Sequence of chain 4.C:
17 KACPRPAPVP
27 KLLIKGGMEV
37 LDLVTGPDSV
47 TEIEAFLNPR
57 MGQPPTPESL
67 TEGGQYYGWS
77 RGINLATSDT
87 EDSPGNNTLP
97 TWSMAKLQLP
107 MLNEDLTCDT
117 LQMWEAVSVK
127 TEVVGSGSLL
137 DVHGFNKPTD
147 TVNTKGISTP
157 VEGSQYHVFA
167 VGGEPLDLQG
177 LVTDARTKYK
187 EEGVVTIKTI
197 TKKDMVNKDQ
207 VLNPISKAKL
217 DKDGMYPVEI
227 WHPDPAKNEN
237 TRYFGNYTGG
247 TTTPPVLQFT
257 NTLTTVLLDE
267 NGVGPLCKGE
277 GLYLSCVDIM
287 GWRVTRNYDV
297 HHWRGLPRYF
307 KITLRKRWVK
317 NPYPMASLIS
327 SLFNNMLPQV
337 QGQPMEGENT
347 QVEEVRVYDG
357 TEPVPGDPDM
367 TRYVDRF

This protein binds this small molecule.
Small molecule (SMILES): CC(=O)N[C@H]1[C@H]([C@H](O)[C@H](O)CO)O[C@@](O[C@H]2[C@@H](O)[C@@H](CO)O[C@@H](O[C@H]3[C@H](O)[C@@H](O)[C@H](O)O[C@@H]3CO)[C@@H]2O)(C(=O)O)C[C@@H]1O

Sequence of chain 4.B:
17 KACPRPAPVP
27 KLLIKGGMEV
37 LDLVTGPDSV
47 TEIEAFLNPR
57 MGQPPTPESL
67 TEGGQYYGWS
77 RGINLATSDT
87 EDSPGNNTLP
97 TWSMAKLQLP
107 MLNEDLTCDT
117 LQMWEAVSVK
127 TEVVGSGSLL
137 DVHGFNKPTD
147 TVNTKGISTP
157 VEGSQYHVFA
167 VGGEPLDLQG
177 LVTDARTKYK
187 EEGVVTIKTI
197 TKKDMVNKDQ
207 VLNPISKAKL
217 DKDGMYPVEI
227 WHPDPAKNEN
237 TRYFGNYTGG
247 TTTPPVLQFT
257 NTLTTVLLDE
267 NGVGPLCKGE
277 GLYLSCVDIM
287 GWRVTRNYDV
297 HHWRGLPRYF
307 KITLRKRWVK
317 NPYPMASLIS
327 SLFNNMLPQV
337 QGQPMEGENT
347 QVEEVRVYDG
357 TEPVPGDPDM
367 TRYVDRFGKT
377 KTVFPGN

Binding-site contacts:
Ligand atom C5 contacts residue ASN93 of chain 4.B at 4.0 Å.
Ligand atom C2 contacts residue GLY78 of chain 4.B at 3.9 Å.
Ligand atom O4 contacts residue ILE79 of chain 4.B at 3.8 Å.
Ligand atom O1A contacts residue TYR72 of chain 4.B at 3.0 Å.
Ligand atom C1 contacts residue GLY78 of chain 4.B at 4.1 Å.
Ligand atom C3 contacts residue VAL296 of chain 4.B at 3.5 Å (hydrophobic).
Ligand atom O3 contacts residue VAL296 of chain 4.B at 3.9 Å.
Ligand atom C2 contacts residue VAL296 of chain 4.B at 4.3 Å (hydrophobic).
Ligand atom O6 contacts residue ASN93 of chain 4.B at 3.5 Å (h-bond).
Ligand atom C3 contacts residue HIS298 of chain 4.B at 3.5 Å.
Ligand atom C4 contacts residue HIS298 of chain 4.B at 3.5 Å.
Ligand atom C6 contacts residue TYR72 of chain 4.B at 3.9 Å (hydrophobic).
Ligand atom C9 contacts residue ARG77 of chain 4.B at 3.5 Å.
Ligand atom O4 contacts residue HIS298 of chain 4.B at 3.1 Å (h-bond).
Ligand atom C4 contacts residue TYR72 of chain 4.B at 3.9 Å (hydrophobic).
Ligand atom O3 contacts residue ASN80 of chain 4.B at 3.9 Å.
Ligand atom O3 contacts residue ARG77 of chain 4.B at 4.1 Å.
Ligand atom O4 contacts residue VAL296 of chain 4.B at 4.2 Å.
Ligand atom O3 contacts residue GLY78 of chain 4.B at 3.0 Å.
Ligand atom O4 contacts residue THR291 of chain 4.B at 3.3 Å.
Ligand atom O1A contacts residue ARG77 of chain 4.B at 3.2 Å (salt-bridge).
Ligand atom C5 contacts residue ARG77 of chain 4.B at 4.2 Å.
Ligand atom C5 contacts residue TYR72 of chain 4.B at 3.7 Å (hydrophobic).
Ligand atom C3 contacts residue GLY78 of chain 4.B at 3.8 Å.
Ligand atom C10 contacts residue TYR72 of chain 4.B at 3.6 Å (hydrophobic).
Ligand atom O1A contacts residue GLY78 of chain 4.B at 3.9 Å.
Ligand atom C1 contacts residue ARG77 of chain 4.B at 3.3 Å.
Ligand atom C3 contacts residue GLY78 of chain 4.B at 3.8 Å.
Ligand atom O1B contacts residue ARG77 of chain 4.B at 2.7 Å (salt-bridge).
Ligand atom C1 contacts residue TYR72 of chain 4.B at 3.7 Å (hydrophobic).
Ligand atom C3 contacts residue ARG77 of chain 4.B at 4.0 Å.
Ligand atom O4 contacts residue GLY78 of chain 4.B at 3.1 Å.
Ligand atom C6 contacts residue ASN93 of chain 4.B at 3.2 Å.
Ligand atom C4 contacts residue GLY78 of chain 4.B at 3.3 Å.
Ligand atom C11 contacts residue ASP85 of chain 4.C at 3.7 Å.
Ligand atom C11 contacts residue TYR72 of chain 4.B at 3.5 Å (hydrophobic).
Ligand atom N5 contacts residue TYR72 of chain 4.B at 2.8 Å (h-bond).
Ligand atom C4 contacts residue ARG77 of chain 4.B at 3.8 Å.
Ligand atom O4 contacts residue ASN80 of chain 4.B at 4.3 Å.
Ligand atom O1B contacts residue TYR72 of chain 4.B at 3.8 Å.